Sequence of chain 1.A:
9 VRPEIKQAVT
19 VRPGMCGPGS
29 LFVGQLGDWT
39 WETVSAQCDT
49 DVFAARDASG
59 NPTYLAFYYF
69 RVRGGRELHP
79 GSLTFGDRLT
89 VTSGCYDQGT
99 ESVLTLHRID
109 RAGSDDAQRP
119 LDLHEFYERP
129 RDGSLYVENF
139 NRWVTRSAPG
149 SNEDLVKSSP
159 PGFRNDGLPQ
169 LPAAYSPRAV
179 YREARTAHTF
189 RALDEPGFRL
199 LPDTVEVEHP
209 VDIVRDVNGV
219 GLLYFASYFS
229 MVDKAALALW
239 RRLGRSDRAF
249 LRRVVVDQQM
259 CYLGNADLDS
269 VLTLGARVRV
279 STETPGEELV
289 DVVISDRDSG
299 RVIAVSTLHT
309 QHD

Sequence of chain 2.A:
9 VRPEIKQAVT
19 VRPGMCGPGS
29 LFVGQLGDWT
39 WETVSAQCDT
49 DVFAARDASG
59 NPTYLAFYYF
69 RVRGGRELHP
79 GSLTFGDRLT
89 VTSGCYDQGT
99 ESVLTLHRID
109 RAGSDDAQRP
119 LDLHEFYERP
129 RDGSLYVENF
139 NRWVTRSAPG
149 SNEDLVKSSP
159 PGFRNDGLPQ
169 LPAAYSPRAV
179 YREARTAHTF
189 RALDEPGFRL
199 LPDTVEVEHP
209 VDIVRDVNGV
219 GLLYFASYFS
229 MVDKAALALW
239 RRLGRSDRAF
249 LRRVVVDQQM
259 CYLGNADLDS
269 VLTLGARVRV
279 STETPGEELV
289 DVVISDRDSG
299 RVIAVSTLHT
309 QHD

This small molecule binds to this protein.
Small molecule (SMILES): CC(C(=O)SCCNC(=O)CCNC(=O)[C@H](O)C(C)(C)COP(=O)(O)OP(=O)(O)OC[C@H]1O[C@@H](n2cnc3c(N)ncnc32)[C@H](O)[C@@H]1OP(=O)(O)O)=[N+]([O-])[O-]

Binding-site contacts:
Ligand atom OP3 contacts residue TYR66 of chain 1.A at 3.2 Å.
Ligand atom CP3 contacts residue PHE65 of chain 1.A at 3.7 Å (hydrophobic).
Ligand atom CP1 contacts residue ASN263 of chain 1.A at 3.6 Å.
Ligand atom NP2 contacts residue TYR260 of chain 1.A at 3.1 Å (h-bond).
Ligand atom CP9 contacts residue LEU153 of chain 1.A at 3.6 Å (hydrophobic).
Ligand atom OS4 contacts residue TYR222 of chain 1.A at 3.5 Å.
Ligand atom CP4 contacts residue TYR260 of chain 1.A at 3.7 Å (hydrophobic).
Ligand atom NP1 contacts residue TYR260 of chain 1.A at 3.7 Å.
Ligand atom OP1 contacts residue ASN263 of chain 1.A at 3.0 Å (h-bond).
Ligand atom OS4 contacts residue ASN216 of chain 1.A at 3.5 Å (h-bond).
Ligand atom OS1 contacts residue ALA64 of chain 1.A at 3.3 Å.
Ligand atom NP2 contacts residue GLY262 of chain 1.A at 3.7 Å.
Ligand atom CP5 contacts residue ASN263 of chain 1.A at 3.8 Å.
Ligand atom CS3 contacts residue TRP39 of chain 1.A at 3.3 Å (hydrophobic).
Ligand atom OS4 contacts residue PHE83 of chain 2.A at 3.5 Å.
Ligand atom CP2 contacts residue PHE65 of chain 1.A at 3.8 Å (hydrophobic).
Ligand atom OS5 contacts residue PHE223 of chain 1.A at 2.9 Å (h-bond).
Ligand atom OS4 contacts residue PRO21 of chain 2.A at 3.1 Å.
Ligand atom S contacts residue ASN216 of chain 1.A at 3.8 Å.
Ligand atom NP1 contacts residue PHE65 of chain 1.A at 2.9 Å (h-bond).
Ligand atom OP2 contacts residue LEU153 of chain 1.A at 3.5 Å.
Ligand atom NS4 contacts residue PHE223 of chain 1.A at 3.5 Å.
Ligand atom O5' contacts residue LYS155 of chain 1.A at 3.1 Å (salt-bridge).
Ligand atom S contacts residue LEU221 of chain 1.A at 3.4 Å (h-bond).
Ligand atom CS2 contacts residue PHE223 of chain 1.A at 3.7 Å (hydrophobic).
Ligand atom CP6 contacts residue LEU261 of chain 1.A at 3.4 Å (hydrophobic).
Ligand atom OS5 contacts residue TYR222 of chain 1.A at 3.3 Å.
Ligand atom CP5 contacts residue GLY262 of chain 1.A at 3.5 Å.
Ligand atom CP7 contacts residue LEU261 of chain 1.A at 3.4 Å (hydrophobic).
Ligand atom OS5 contacts residue ASN216 of chain 1.A at 2.7 Å (h-bond).
Ligand atom NS4 contacts residue TYR222 of chain 1.A at 3.8 Å.
Ligand atom NS4 contacts residue ASN216 of chain 1.A at 3.1 Å (h-bond).
Ligand atom NP2 contacts residue LEU261 of chain 1.A at 3.3 Å (h-bond).
Ligand atom OP3 contacts residue LEU261 of chain 1.A at 2.8 Å (h-bond).
Ligand atom OS1 contacts residue PHE65 of chain 1.A at 3.1 Å (h-bond).
Ligand atom CS3 contacts residue PHE65 of chain 1.A at 3.6 Å (hydrophobic).
Ligand atom OS4 contacts residue PHE223 of chain 1.A at 3.7 Å.
Ligand atom S contacts residue PHE223 of chain 1.A at 3.8 Å.
Ligand atom CP4 contacts residue PHE65 of chain 1.A at 3.6 Å (hydrophobic).
Ligand atom CP5 contacts residue TYR260 of chain 1.A at 3.4 Å (hydrophobic).